Binding-site contacts:
Ligand atom CD1 contacts residue ASP241 of chain 1.B at 3.6 Å.
Ligand atom C contacts residue GLU245 of chain 1.B at 3.8 Å.
Ligand atom C contacts residue GLU245 of chain 1.B at 3.2 Å.
Ligand atom CD1 contacts residue LEU242 of chain 1.B at 4.0 Å (hydrophobic).
Ligand atom CE1 contacts residue LEU75 of chain 1.B at 3.1 Å (hydrophobic).
Ligand atom CD1 contacts residue VAL79 of chain 1.B at 3.8 Å (hydrophobic).
Ligand atom CD1 contacts residue LEU82 of chain 1.B at 3.8 Å (hydrophobic).
Ligand atom CB contacts residue ILE61 of chain 1.B at 4.1 Å (hydrophobic).
Ligand atom CD2 contacts residue LEU82 of chain 1.B at 3.9 Å (hydrophobic).
Ligand atom CB contacts residue GLU245 of chain 1.B at 3.8 Å.
Ligand atom CD2 contacts residue LEU75 of chain 1.B at 3.5 Å (hydrophobic).
Ligand atom CA contacts residue GLU245 of chain 1.B at 3.2 Å.
Ligand atom CG1 contacts residue GLU245 of chain 1.B at 3.8 Å.
Ligand atom CD2 contacts residue GLU83 of chain 1.B at 4.0 Å.
Ligand atom O contacts residue LYS65 of chain 1.B at 3.7 Å.
Ligand atom CD2 contacts residue GLN78 of chain 1.B at 3.7 Å.
Ligand atom CD2 contacts residue LYS65 of chain 1.B at 4.0 Å.
Ligand atom N contacts residue LEU242 of chain 1.B at 3.9 Å.
Ligand atom CA contacts residue GLU245 of chain 1.B at 3.5 Å.
Ligand atom O contacts residue LYS65 of chain 1.B at 3.7 Å.
Ligand atom CD2 contacts residue MET246 of chain 1.B at 3.7 Å (hydrophobic).
Ligand atom ND1 contacts residue LEU75 of chain 1.B at 3.6 Å.
Ligand atom CG contacts residue LEU75 of chain 1.B at 4.1 Å (hydrophobic).
Ligand atom CD2 contacts residue ILE61 of chain 1.B at 3.9 Å (hydrophobic).
Ligand atom CG2 contacts residue LEU242 of chain 1.B at 4.1 Å (hydrophobic).
Ligand atom CD1 contacts residue LEU242 of chain 1.B at 3.5 Å (hydrophobic).
Ligand atom CB contacts residue GLU245 of chain 1.B at 3.9 Å.
Ligand atom CD2 contacts residue VAL79 of chain 1.B at 4.0 Å (hydrophobic).
Ligand atom N contacts residue GLU245 of chain 1.B at 3.9 Å.
Ligand atom CB contacts residue LEU242 of chain 1.B at 4.0 Å (hydrophobic).
Ligand atom N contacts residue GLU245 of chain 1.B at 2.6 Å (salt-bridge).
Ligand atom CG contacts residue LEU75 of chain 1.B at 3.9 Å (hydrophobic).
Ligand atom CB contacts residue GLU245 of chain 1.B at 3.8 Å.
Ligand atom CD2 contacts residue VAL79 of chain 1.B at 4.0 Å (hydrophobic).
Ligand atom CG contacts residue ILE61 of chain 1.B at 3.8 Å (hydrophobic).
Ligand atom NE2 contacts residue LEU75 of chain 1.B at 3.0 Å.
Ligand atom CA contacts residue GLU245 of chain 1.B at 4.0 Å.
Ligand atom CD1 contacts residue ILE61 of chain 1.B at 3.6 Å (hydrophobic).
Ligand atom N contacts residue GLU245 of chain 1.B at 3.0 Å (salt-bridge).
Ligand atom CD2 contacts residue PHE70 of chain 1.B at 4.1 Å (hydrophobic).

This small molecule binds to this protein.
Small molecule (SMILES): CC[C@H](C)[C@H](NC(=O)[C@H](C)N)C(=O)N[C@@H](CC(C)C)C(=O)N[C@@H](Cc1cnc[nH]1)C(=O)N[C@@H](C)C(=O)N[C@@H](CC(C)C)C(=O)N[C@@H](CC(C)C)C(=O)N[C@@H](CCC(N)=O)C(=O)N[C@H](C=O)CC(=O)O

Sequence of chain 1.B:
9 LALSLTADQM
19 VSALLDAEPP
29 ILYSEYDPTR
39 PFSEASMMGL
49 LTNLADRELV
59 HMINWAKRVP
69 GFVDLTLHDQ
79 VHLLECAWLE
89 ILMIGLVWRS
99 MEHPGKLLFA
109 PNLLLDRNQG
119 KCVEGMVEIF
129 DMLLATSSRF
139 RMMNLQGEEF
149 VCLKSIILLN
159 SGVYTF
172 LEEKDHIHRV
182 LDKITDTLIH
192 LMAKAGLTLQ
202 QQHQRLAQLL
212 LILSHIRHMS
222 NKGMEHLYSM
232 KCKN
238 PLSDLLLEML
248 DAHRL